Sequence of chain 1.B:
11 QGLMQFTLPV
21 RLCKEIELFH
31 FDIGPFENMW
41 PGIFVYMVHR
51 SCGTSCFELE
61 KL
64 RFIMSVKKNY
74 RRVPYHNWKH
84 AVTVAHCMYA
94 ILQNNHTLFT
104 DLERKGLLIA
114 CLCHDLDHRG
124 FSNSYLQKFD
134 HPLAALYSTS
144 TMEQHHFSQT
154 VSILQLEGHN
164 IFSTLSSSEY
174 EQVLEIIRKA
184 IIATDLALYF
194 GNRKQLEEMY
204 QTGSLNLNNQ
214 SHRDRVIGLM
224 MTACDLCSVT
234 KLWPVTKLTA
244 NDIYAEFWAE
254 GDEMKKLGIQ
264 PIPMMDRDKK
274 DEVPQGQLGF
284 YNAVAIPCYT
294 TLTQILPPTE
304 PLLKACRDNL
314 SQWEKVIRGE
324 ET

A protein and the small-molecule ligand that binds it are described below.
Small molecule (SMILES): Cc1nc2c(NC(C)C)nc(CCc3nc(N4CCCC4)nn3C)nn2c1C

Binding-site contacts:
Ligand atom N01 contacts residue GLY279 of chain 1.B at 3.6 Å.
Ligand atom C02 contacts residue TYR247 of chain 1.B at 3.6 Å (hydrophobic).
Ligand atom N10 contacts residue GLY279 of chain 1.B at 3.7 Å.
Ligand atom C23 contacts residue GLN280 of chain 1.B at 3.4 Å.
Ligand atom C13 contacts residue MET267 of chain 1.B at 3.8 Å (hydrophobic).
Ligand atom C03 contacts residue GLU275 of chain 1.B at 3.5 Å.
Ligand atom C28 contacts residue LEU189 of chain 1.B at 3.8 Å (hydrophobic).
Ligand atom N07 contacts residue GLY279 of chain 1.B at 3.8 Å.
Ligand atom C21 contacts residue PHE283 of chain 1.B at 3.8 Å (hydrophobic).
Ligand atom C08 contacts residue TYR247 of chain 1.B at 3.7 Å (hydrophobic).
Ligand atom N22 contacts residue PHE283 of chain 1.B at 3.4 Å.
Ligand atom C06 contacts residue GLY279 of chain 1.B at 3.5 Å.
Ligand atom N07 contacts residue MET267 of chain 1.B at 3.7 Å.
Ligand atom C20 contacts residue ILE246 of chain 1.B at 3.5 Å (hydrophobic).
Ligand atom C13 contacts residue GLN280 of chain 1.B at 3.6 Å.
Ligand atom C18 contacts residue PHE283 of chain 1.B at 3.3 Å (hydrophobic).
Ligand atom N07 contacts residue TYR247 of chain 1.B at 2.7 Å (h-bond).
Ligand atom C16 contacts residue PHE283 of chain 1.B at 3.5 Å (hydrophobic).
Ligand atom C20 contacts residue PHE283 of chain 1.B at 3.6 Å (hydrophobic).
Ligand atom N17 contacts residue PHE250 of chain 1.B at 3.4 Å.
Ligand atom C23 contacts residue VAL232 of chain 1.B at 3.8 Å (hydrophobic).
Ligand atom C05 contacts residue PRO266 of chain 1.B at 3.8 Å (hydrophobic).
Ligand atom C13 contacts residue TYR247 of chain 1.B at 3.5 Å (hydrophobic).
Ligand atom C28 contacts residue PHE283 of chain 1.B at 3.6 Å (hydrophobic).
Ligand atom C08 contacts residue GLY279 of chain 1.B at 3.5 Å.
Ligand atom C08 contacts residue MET267 of chain 1.B at 3.7 Å (hydrophobic).
Ligand atom C06 contacts residue TYR247 of chain 1.B at 3.8 Å (hydrophobic).
Ligand atom C03 contacts residue VAL276 of chain 1.B at 3.8 Å (hydrophobic).
Ligand atom C04 contacts residue PRO266 of chain 1.B at 3.7 Å (hydrophobic).
Ligand atom C03 contacts residue LYS272 of chain 1.B at 3.5 Å.
Ligand atom N15 contacts residue GLN280 of chain 1.B at 3.1 Å (h-bond).
Ligand atom N19 contacts residue PHE283 of chain 1.B at 3.5 Å.
Ligand atom N09 contacts residue GLY279 of chain 1.B at 3.5 Å (h-bond).
Ligand atom C23 contacts residue ILE246 of chain 1.B at 3.4 Å (hydrophobic).
Ligand atom N01 contacts residue MET267 of chain 1.B at 3.8 Å.
Ligand atom C11 contacts residue PHE283 of chain 1.B at 3.6 Å (hydrophobic).
Ligand atom N25 contacts residue PHE283 of chain 1.B at 3.8 Å.
Ligand atom C14 contacts residue PHE250 of chain 1.B at 3.7 Å (hydrophobic).
Ligand atom C21 contacts residue ILE246 of chain 1.B at 3.6 Å (hydrophobic).
Ligand atom C24 contacts residue LEU229 of chain 1.B at 3.6 Å (hydrophobic).